The small molecule below binds the protein below.
Small molecule (SMILES): CC(=O)N[C@H]1[C@H](O[C@H]2[C@H](O)[C@@H](NC(C)=O)CO[C@@H]2CO)O[C@H](CO)[C@@H](O)[C@@H]1O

Binding-site contacts:
Ligand atom N2 contacts residue ASN12 of chain 4.A at 4.0 Å.
Ligand atom C5 contacts residue ASN12 of chain 4.A at 3.9 Å.
Ligand atom O5 contacts residue ASN12 of chain 4.A at 2.5 Å (h-bond).
Ligand atom C2 contacts residue ASN12 of chain 4.A at 3.5 Å.
Ligand atom C1 contacts residue ASN12 of chain 4.A at 2.1 Å.
Ligand atom O7 contacts residue ASN12 of chain 4.A at 4.2 Å.
Ligand atom C7 contacts residue ASN12 of chain 4.A at 4.3 Å.

Sequence of chain 4.A:
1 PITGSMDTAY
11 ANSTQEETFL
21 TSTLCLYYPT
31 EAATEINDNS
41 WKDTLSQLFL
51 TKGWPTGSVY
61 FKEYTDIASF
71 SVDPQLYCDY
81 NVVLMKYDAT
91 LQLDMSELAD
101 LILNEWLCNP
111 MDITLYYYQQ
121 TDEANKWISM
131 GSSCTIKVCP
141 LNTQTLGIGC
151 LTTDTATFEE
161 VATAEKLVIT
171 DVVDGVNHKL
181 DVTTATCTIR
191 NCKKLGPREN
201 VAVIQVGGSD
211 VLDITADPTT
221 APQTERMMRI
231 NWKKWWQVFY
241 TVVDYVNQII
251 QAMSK